Sequence of chain 1.D:
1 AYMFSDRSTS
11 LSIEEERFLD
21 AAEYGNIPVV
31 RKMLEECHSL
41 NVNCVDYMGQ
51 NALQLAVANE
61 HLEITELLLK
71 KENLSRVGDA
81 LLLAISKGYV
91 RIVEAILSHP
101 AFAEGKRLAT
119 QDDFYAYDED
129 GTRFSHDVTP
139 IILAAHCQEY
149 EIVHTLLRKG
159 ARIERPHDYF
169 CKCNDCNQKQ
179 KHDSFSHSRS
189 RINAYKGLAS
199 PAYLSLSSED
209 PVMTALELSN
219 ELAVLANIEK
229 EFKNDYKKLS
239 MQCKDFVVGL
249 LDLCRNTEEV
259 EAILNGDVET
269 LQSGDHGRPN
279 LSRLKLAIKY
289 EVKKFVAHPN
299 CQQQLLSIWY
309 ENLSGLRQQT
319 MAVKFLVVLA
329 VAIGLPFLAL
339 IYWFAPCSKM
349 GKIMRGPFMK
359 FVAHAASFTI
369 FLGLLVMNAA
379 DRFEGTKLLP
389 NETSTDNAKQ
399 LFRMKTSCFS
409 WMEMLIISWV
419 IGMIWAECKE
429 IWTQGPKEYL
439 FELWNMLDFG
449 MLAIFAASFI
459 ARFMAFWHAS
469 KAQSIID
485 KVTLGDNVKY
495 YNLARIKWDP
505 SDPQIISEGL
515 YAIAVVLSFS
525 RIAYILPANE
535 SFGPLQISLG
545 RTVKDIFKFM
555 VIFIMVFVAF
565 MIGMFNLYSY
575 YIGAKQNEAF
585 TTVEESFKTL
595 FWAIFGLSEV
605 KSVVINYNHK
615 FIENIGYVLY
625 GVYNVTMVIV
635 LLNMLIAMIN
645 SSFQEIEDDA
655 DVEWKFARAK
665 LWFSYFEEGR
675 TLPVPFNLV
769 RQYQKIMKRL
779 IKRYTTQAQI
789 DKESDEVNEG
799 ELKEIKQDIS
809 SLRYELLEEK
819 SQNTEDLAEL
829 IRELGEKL

Sequence of chain 1.C:
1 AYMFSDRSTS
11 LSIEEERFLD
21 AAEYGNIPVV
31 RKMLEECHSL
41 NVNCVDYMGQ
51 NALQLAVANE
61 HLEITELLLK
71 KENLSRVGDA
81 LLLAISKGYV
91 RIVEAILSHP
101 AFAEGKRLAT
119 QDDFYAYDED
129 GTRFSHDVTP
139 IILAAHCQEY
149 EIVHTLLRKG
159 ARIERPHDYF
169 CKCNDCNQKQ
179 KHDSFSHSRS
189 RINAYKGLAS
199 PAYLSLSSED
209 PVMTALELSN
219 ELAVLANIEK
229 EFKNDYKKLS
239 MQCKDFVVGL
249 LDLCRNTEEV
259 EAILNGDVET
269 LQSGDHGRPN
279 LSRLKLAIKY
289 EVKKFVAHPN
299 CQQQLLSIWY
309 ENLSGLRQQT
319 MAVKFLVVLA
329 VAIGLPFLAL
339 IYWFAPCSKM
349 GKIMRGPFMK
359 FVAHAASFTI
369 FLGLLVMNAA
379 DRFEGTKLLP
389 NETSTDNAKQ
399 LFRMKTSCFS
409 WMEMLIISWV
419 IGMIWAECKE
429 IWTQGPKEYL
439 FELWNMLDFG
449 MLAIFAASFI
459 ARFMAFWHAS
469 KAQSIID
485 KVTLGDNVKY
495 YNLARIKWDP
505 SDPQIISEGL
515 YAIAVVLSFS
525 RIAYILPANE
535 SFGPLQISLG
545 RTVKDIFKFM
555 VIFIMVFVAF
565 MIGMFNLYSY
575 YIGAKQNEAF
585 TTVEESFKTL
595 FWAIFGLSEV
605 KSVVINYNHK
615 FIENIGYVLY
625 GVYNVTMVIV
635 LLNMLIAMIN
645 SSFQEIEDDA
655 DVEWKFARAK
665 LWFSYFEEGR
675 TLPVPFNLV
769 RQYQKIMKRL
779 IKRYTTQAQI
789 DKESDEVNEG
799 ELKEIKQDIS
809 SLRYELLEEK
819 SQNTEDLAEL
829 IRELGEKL

A small-molecule ligand and the protein it binds are described below.
Small molecule (SMILES): CCCCCCCCCCCC(=O)OC[C@@H](COP(=O)(O)OCC[N+](C)(C)C)OC(=O)CCCCCCCCC

Binding-site contacts:
Ligand atom O4 contacts residue GLN540 of chain 1.C at 4.0 Å.
Ligand atom O3P contacts residue GLN540 of chain 1.C at 4.0 Å.
Ligand atom C22 contacts residue R0D1 of chain 1.Q at 3.7 Å.
Ligand atom O31 contacts residue GLN540 of chain 1.C at 3.3 Å.
Ligand atom C31 contacts residue LEU543 of chain 1.C at 4.0 Å (hydrophobic).
Ligand atom C39 contacts residue ALA563 of chain 1.D at 4.2 Å (hydrophobic).
Ligand atom O3 contacts residue VAL547 of chain 1.C at 4.2 Å.
Ligand atom C4 contacts residue GLN540 of chain 1.C at 3.9 Å.
Ligand atom O5 contacts residue TRP442 of chain 1.C at 4.0 Å.
Ligand atom C40 contacts residue VAL520 of chain 1.C at 4.1 Å (hydrophobic).
Ligand atom C2 contacts residue LEU543 of chain 1.C at 3.8 Å (hydrophobic).
Ligand atom C6 contacts residue ALA527 of chain 1.C at 3.7 Å (hydrophobic).
Ligand atom O2 contacts residue TRP442 of chain 1.C at 3.8 Å.
Ligand atom C20 contacts residue R0D1 of chain 1.Q at 4.0 Å.
Ligand atom O1 contacts residue GLY544 of chain 1.C at 4.0 Å.
Ligand atom C8 contacts residue GLU440 of chain 1.C at 3.4 Å.
Ligand atom C36 contacts residue PHE523 of chain 1.C at 4.0 Å (hydrophobic).
Ligand atom C16 contacts residue THR630 of chain 1.D at 4.1 Å.
Ligand atom C7 contacts residue GLN540 of chain 1.C at 3.5 Å.
Ligand atom O11 contacts residue LEU543 of chain 1.C at 4.1 Å.
Ligand atom O3P contacts residue GLY544 of chain 1.C at 3.4 Å.
Ligand atom N1 contacts residue ALA527 of chain 1.C at 4.1 Å.
Ligand atom C37 contacts residue PHE523 of chain 1.C at 3.8 Å (hydrophobic).
Ligand atom C21 contacts residue R0D1 of chain 1.Q at 4.2 Å.
Ligand atom C15 contacts residue ILE633 of chain 1.D at 3.8 Å (hydrophobic).
Ligand atom P contacts residue GLY544 of chain 1.C at 4.0 Å.
Ligand atom O11 contacts residue VAL547 of chain 1.C at 3.4 Å.
Ligand atom C19 contacts residue VAL629 of chain 1.D at 4.2 Å (hydrophobic).
Ligand atom C32 contacts residue LEU543 of chain 1.C at 3.8 Å (hydrophobic).
Ligand atom C17 contacts residue VAL629 of chain 1.D at 3.8 Å (hydrophobic).
Ligand atom C11 contacts residue VAL547 of chain 1.C at 3.8 Å (hydrophobic).
Ligand atom C6 contacts residue TYR528 of chain 1.C at 3.6 Å (hydrophobic).
Ligand atom O31 contacts residue ALA527 of chain 1.C at 3.8 Å.
Ligand atom C7 contacts residue ALA527 of chain 1.C at 3.4 Å (hydrophobic).
Ligand atom C1 contacts residue TRP442 of chain 1.C at 3.7 Å (hydrophobic).
Ligand atom C5 contacts residue TRP442 of chain 1.C at 4.1 Å (hydrophobic).
Ligand atom C5 contacts residue GLN540 of chain 1.C at 3.9 Å.
Ligand atom C3 contacts residue LEU543 of chain 1.C at 3.8 Å (hydrophobic).
Ligand atom C3 contacts residue GLY544 of chain 1.C at 4.0 Å.
Ligand atom C35 contacts residue MET559 of chain 1.D at 3.8 Å (hydrophobic).